A small-molecule ligand and the protein it binds are described below.
Small molecule (SMILES): CC(=O)N[C@@H]1[C@@H](O)[C@H](O)[C@@H](CO)O[C@H]1O

Binding-site contacts:
Ligand atom C1 contacts residue ASN124 of chain 1.A at 1.4 Å.
Ligand atom C8 contacts residue ASN124 of chain 1.A at 4.5 Å.
Ligand atom C5 contacts residue ASN124 of chain 1.A at 3.7 Å.
Ligand atom C3 contacts residue ASN124 of chain 1.A at 3.7 Å.
Ligand atom N2 contacts residue ASN124 of chain 1.A at 2.8 Å (h-bond).
Ligand atom O7 contacts residue ASN124 of chain 1.A at 3.4 Å (h-bond).
Ligand atom C8 contacts residue ARG121 of chain 1.A at 4.1 Å.
Ligand atom C7 contacts residue ASN124 of chain 1.A at 3.3 Å.
Ligand atom C4 contacts residue ASN124 of chain 1.A at 4.1 Å.
Ligand atom C8 contacts residue ILE122 of chain 1.A at 3.8 Å (hydrophobic).
Ligand atom C2 contacts residue ASN124 of chain 1.A at 2.3 Å.
Ligand atom O5 contacts residue ASN124 of chain 1.A at 2.4 Å (h-bond).

Sequence of chain 1.A:
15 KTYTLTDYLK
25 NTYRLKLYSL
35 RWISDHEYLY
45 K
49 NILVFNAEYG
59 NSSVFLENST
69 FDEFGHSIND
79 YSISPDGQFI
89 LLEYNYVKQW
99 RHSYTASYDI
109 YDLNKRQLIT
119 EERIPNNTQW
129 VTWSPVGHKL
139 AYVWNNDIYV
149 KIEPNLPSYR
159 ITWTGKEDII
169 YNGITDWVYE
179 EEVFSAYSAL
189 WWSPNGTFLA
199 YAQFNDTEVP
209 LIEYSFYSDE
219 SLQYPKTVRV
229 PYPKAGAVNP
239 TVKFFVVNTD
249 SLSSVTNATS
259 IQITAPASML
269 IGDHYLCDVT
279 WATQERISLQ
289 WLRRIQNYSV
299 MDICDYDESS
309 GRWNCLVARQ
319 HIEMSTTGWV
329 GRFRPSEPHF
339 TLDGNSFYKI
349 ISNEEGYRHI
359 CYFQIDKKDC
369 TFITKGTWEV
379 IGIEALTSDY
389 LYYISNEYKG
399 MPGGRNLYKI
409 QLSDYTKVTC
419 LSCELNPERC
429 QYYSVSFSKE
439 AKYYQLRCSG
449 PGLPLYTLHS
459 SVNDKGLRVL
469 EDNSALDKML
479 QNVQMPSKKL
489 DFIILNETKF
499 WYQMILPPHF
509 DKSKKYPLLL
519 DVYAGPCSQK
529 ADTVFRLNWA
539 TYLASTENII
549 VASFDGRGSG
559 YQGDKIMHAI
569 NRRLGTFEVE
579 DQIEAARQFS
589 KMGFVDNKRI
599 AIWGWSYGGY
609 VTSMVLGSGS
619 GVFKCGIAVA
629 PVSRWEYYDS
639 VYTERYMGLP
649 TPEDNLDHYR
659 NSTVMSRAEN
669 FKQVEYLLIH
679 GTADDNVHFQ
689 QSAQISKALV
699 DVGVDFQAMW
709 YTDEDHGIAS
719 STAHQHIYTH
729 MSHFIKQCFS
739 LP